The protein below binds the small molecule below.
Small molecule (SMILES): CC(=O)N[C@H]1[C@H](O[C@H]2[C@H](O)[C@@H](NC(C)=O)CO[C@@H]2CO)O[C@H](CO)[C@@H](O)[C@@H]1O

Binding-site contacts:
Ligand atom C1 contacts residue ASN19 of chain 27.BA at 1.6 Å.
Ligand atom C3 contacts residue ASN19 of chain 27.BA at 4.0 Å.
Ligand atom C4 contacts residue ASN19 of chain 27.BA at 4.4 Å.
Ligand atom C8 contacts residue TYR17 of chain 27.BA at 4.4 Å (hydrophobic).
Ligand atom C7 contacts residue ASN19 of chain 27.BA at 3.8 Å.
Ligand atom O5 contacts residue ASN19 of chain 27.BA at 2.5 Å (h-bond).
Ligand atom C5 contacts residue ASN19 of chain 27.BA at 3.5 Å.
Ligand atom N2 contacts residue ASN19 of chain 27.BA at 3.2 Å (h-bond).
Ligand atom O7 contacts residue ASN19 of chain 27.BA at 4.2 Å.
Ligand atom C2 contacts residue ASN19 of chain 27.BA at 2.9 Å.

Sequence of chain 27.BA:
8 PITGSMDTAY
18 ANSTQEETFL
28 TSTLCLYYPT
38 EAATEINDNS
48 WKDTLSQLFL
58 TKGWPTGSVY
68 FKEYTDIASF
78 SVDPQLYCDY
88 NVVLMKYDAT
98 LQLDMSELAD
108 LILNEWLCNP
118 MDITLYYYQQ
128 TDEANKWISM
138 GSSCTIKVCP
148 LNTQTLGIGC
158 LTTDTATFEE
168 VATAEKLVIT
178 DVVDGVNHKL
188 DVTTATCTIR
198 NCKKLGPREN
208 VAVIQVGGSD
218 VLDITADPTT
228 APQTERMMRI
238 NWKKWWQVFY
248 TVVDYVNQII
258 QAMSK